Binding-site contacts:
Ligand atom C1 contacts residue HIS178 of chain 1.A at 4.2 Å.
Ligand atom C9 contacts residue FMN1 of chain 1.L at 3.4 Å.
Ligand atom C3 contacts residue TYR27 of chain 1.A at 3.4 Å (hydrophobic).
Ligand atom O1 contacts residue HIS178 of chain 1.A at 2.9 Å (h-bond).
Ligand atom C1 contacts residue FMN1 of chain 1.L at 3.4 Å.
Ligand atom C7 contacts residue FMN1 of chain 1.L at 3.7 Å.
Ligand atom O1 contacts residue FMN1 of chain 1.L at 3.0 Å.
Ligand atom C6 contacts residue TYR27 of chain 1.A at 4.3 Å (hydrophobic).
Ligand atom O2 contacts residue FMN1 of chain 1.L at 3.2 Å.
Ligand atom C3 contacts residue ILE66 of chain 1.A at 4.0 Å (hydrophobic).
Ligand atom C3 contacts residue SER25 of chain 1.A at 3.8 Å.
Ligand atom C6 contacts residue TRP358 of chain 2.A at 3.5 Å (hydrophobic).
Ligand atom C4 contacts residue TYR183 of chain 1.A at 4.4 Å (hydrophobic).
Ligand atom O2 contacts residue TYR183 of chain 1.A at 4.1 Å.
Ligand atom C5 contacts residue FMN1 of chain 1.L at 3.6 Å.
Ligand atom O1 contacts residue HIS181 of chain 1.A at 2.9 Å (h-bond).
Ligand atom C5 contacts residue TYR27 of chain 1.A at 3.2 Å (hydrophobic).
Ligand atom C2 contacts residue FMN1 of chain 1.L at 3.2 Å.
Ligand atom C2 contacts residue SER25 of chain 1.A at 4.0 Å.
Ligand atom C1 contacts residue TYR183 of chain 1.A at 3.4 Å (hydrophobic).
Ligand atom O1 contacts residue TYR183 of chain 1.A at 3.2 Å.
Ligand atom C3 contacts residue TYR183 of chain 1.A at 3.8 Å (hydrophobic).
Ligand atom C4 contacts residue TYR27 of chain 1.A at 3.7 Å (hydrophobic).
Ligand atom C4 contacts residue FMN1 of chain 1.L at 3.5 Å.
Ligand atom C1 contacts residue HIS181 of chain 1.A at 3.6 Å.
Ligand atom C7 contacts residue TRP358 of chain 2.A at 4.4 Å (hydrophobic).
Ligand atom C6 contacts residue FMN1 of chain 1.L at 3.9 Å.
Ligand atom C2 contacts residue TYR183 of chain 1.A at 3.3 Å (hydrophobic).
Ligand atom C3 contacts residue FMN1 of chain 1.L at 3.4 Å.
Ligand atom C5 contacts residue TRP358 of chain 2.A at 4.0 Å (hydrophobic).
Ligand atom C2 contacts residue ILE66 of chain 1.A at 3.7 Å (hydrophobic).
Ligand atom O2 contacts residue HIS181 of chain 1.A at 3.4 Å (h-bond).
Ligand atom C8 contacts residue FMN1 of chain 1.L at 3.6 Å.

Sequence of chain 1.A:
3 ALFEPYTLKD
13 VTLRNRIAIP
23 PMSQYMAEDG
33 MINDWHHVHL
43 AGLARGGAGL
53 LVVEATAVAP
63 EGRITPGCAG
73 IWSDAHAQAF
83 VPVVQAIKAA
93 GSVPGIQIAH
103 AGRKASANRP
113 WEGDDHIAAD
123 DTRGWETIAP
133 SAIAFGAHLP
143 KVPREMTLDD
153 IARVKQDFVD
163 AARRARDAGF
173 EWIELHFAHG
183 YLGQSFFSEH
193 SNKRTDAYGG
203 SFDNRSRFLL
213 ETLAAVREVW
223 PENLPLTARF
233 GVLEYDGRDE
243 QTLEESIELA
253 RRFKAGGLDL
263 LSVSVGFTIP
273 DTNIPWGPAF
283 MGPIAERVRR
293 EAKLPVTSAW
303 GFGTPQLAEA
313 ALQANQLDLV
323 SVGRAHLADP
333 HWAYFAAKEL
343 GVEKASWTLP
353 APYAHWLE

The protein below binds the small molecule below.
Small molecule (SMILES): O=c1ccc2ccccc2o1

Sequence of chain 2.A:
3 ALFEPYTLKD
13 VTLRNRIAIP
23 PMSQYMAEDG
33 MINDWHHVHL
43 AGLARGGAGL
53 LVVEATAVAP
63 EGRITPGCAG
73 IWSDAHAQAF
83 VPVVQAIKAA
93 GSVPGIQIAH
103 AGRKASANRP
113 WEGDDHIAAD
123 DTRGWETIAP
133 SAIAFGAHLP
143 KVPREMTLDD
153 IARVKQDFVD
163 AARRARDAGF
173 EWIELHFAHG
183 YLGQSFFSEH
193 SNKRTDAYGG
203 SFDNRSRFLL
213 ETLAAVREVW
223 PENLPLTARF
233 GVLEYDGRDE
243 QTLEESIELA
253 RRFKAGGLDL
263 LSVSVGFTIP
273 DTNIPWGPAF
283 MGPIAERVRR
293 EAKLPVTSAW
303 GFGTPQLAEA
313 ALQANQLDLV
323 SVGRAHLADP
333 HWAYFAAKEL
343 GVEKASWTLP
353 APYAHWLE